Sequence of chain 1.A:
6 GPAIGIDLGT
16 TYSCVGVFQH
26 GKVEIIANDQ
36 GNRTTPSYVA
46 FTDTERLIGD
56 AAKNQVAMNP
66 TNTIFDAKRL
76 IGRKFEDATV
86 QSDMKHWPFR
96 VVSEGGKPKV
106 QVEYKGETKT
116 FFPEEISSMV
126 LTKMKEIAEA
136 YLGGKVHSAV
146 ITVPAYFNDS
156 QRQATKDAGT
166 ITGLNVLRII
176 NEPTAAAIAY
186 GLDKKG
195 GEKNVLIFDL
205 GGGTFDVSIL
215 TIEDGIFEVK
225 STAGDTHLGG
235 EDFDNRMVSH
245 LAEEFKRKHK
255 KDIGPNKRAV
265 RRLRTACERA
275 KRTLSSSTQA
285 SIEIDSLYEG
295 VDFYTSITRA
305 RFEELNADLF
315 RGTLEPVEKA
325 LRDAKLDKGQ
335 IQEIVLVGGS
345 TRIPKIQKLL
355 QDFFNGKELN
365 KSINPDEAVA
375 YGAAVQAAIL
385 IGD

This small molecule binds to this protein.
Small molecule (SMILES): Nc1nc[nH]n1

Binding-site contacts:
Ligand atom N1 contacts residue ASP210 of chain 1.A at 4.2 Å.
Ligand atom N3A contacts residue GLY228 of chain 1.A at 4.4 Å.
Ligand atom C5 contacts residue ALA227 of chain 1.A at 4.2 Å (hydrophobic).
Ligand atom N3A contacts residue ALA227 of chain 1.A at 2.9 Å (h-bond).
Ligand atom C3 contacts residue ASP210 of chain 1.A at 3.4 Å.
Ligand atom N3A contacts residue THR226 of chain 1.A at 3.9 Å.
Ligand atom N3A contacts residue ASP210 of chain 1.A at 3.2 Å (salt-bridge).
Ligand atom N2 contacts residue ASP229 of chain 1.A at 4.0 Å.
Ligand atom N4 contacts residue GLY228 of chain 1.A at 4.2 Å.
Ligand atom N3A contacts residue VAL211 of chain 1.A at 4.0 Å.
Ligand atom N1 contacts residue THR230 of chain 1.A at 3.8 Å.
Ligand atom N4 contacts residue TYR151 of chain 1.A at 3.8 Å.
Ligand atom C3 contacts residue THR226 of chain 1.A at 4.5 Å.
Ligand atom N2 contacts residue TYR151 of chain 1.A at 4.0 Å.
Ligand atom N2 contacts residue PHE209 of chain 1.A at 3.6 Å (h-bond).
Ligand atom N2 contacts residue THR230 of chain 1.A at 4.3 Å.
Ligand atom N4 contacts residue THR226 of chain 1.A at 4.0 Å.
Ligand atom C3 contacts residue TYR151 of chain 1.A at 3.6 Å (hydrophobic).
Ligand atom N1 contacts residue ALA227 of chain 1.A at 4.1 Å.
Ligand atom N2 contacts residue ALA227 of chain 1.A at 3.5 Å (h-bond).
Ligand atom C3 contacts residue ALA227 of chain 1.A at 3.1 Å (hydrophobic).
Ligand atom C3 contacts residue GLY228 of chain 1.A at 3.9 Å.
Ligand atom N1 contacts residue ASP229 of chain 1.A at 4.0 Å.
Ligand atom C5 contacts residue GLY228 of chain 1.A at 4.2 Å.
Ligand atom N2 contacts residue GLY228 of chain 1.A at 3.7 Å.
Ligand atom N1 contacts residue PHE209 of chain 1.A at 4.5 Å.
Ligand atom N2 contacts residue ASP210 of chain 1.A at 3.1 Å (salt-bridge).
Ligand atom N1 contacts residue GLY228 of chain 1.A at 3.8 Å.
Ligand atom N3A contacts residue TYR151 of chain 1.A at 3.5 Å.
Ligand atom N4 contacts residue ALA227 of chain 1.A at 3.8 Å.